Binding-site contacts:
Ligand atom C10 contacts residue ASP318 of chain 1.L at 4.0 Å.
Ligand atom C4 contacts residue CYS8 of chain 1.R at 3.6 Å (hydrophobic).
Ligand atom C7 contacts residue ASP318 of chain 1.L at 3.5 Å.
Ligand atom C5 contacts residue ASP318 of chain 1.L at 4.1 Å.
Ligand atom C17 contacts residue TYR40 of chain 1.L at 4.1 Å (hydrophobic).
Ligand atom C19 contacts residue HIS316 of chain 1.L at 4.2 Å.
Ligand atom C3 contacts residue CYS8 of chain 1.R at 3.5 Å (hydrophobic).
Ligand atom C2 contacts residue VAL9 of chain 1.R at 3.6 Å (hydrophobic).
Ligand atom C1 contacts residue VAL9 of chain 1.R at 3.1 Å (hydrophobic).
Ligand atom C6 contacts residue LEU43 of chain 1.L at 4.0 Å (hydrophobic).
Ligand atom C7 contacts residue LEU43 of chain 1.L at 4.1 Å (hydrophobic).
Ligand atom C6 contacts residue ALA319 of chain 1.L at 4.2 Å (hydrophobic).
Ligand atom C10 contacts residue ALA319 of chain 1.L at 4.0 Å (hydrophobic).
Ligand atom C18 contacts residue ARG39 of chain 1.L at 4.1 Å.
Ligand atom C19 contacts residue PRO317 of chain 1.L at 3.8 Å (hydrophobic).
Ligand atom C8 contacts residue ASP318 of chain 1.L at 4.2 Å.
Ligand atom C9 contacts residue LEU43 of chain 1.L at 3.8 Å (hydrophobic).
Ligand atom C3 contacts residue LEU320 of chain 1.L at 4.1 Å (hydrophobic).
Ligand atom C1 contacts residue CYS8 of chain 1.R at 1.8 Å (hydrophobic).
Ligand atom C8 contacts residue LEU43 of chain 1.L at 4.1 Å (hydrophobic).
Ligand atom C16 contacts residue TYR40 of chain 1.L at 4.0 Å (hydrophobic).
Ligand atom C4 contacts residue PHE53 of chain 1.L at 3.5 Å (hydrophobic).
Ligand atom C6 contacts residue ILE50 of chain 1.L at 3.4 Å (hydrophobic).
Ligand atom C17 contacts residue ARG39 of chain 1.L at 4.1 Å.
Ligand atom C4 contacts residue ILE50 of chain 1.L at 3.4 Å (hydrophobic).
Ligand atom C12 contacts residue TYR40 of chain 1.L at 3.9 Å (hydrophobic).
Ligand atom C9 contacts residue ILE50 of chain 1.L at 3.8 Å (hydrophobic).
Ligand atom C4 contacts residue LEU320 of chain 1.L at 4.0 Å (hydrophobic).
Ligand atom C7 contacts residue ALA319 of chain 1.L at 3.6 Å (hydrophobic).
Ligand atom C2 contacts residue LYS7 of chain 1.R at 3.9 Å.
Ligand atom C1 contacts residue ILE10 of chain 1.R at 3.6 Å (hydrophobic).
Ligand atom C9 contacts residue ALA319 of chain 1.L at 3.9 Å (hydrophobic).
Ligand atom C15 contacts residue ARG31 of chain 1.L at 4.1 Å.
Ligand atom C10 contacts residue TYR40 of chain 1.L at 3.7 Å (hydrophobic).
Ligand atom C20 contacts residue ARG39 of chain 1.L at 3.9 Å.
Ligand atom C8 contacts residue ALA319 of chain 1.L at 3.7 Å (hydrophobic).
Ligand atom C5 contacts residue LEU320 of chain 1.L at 4.2 Å (hydrophobic).
Ligand atom C1 contacts residue LEU320 of chain 1.L at 4.2 Å (hydrophobic).
Ligand atom C2 contacts residue CYS8 of chain 1.R at 2.8 Å (hydrophobic).
Ligand atom C14 contacts residue CYS32 of chain 1.L at 3.9 Å (hydrophobic).

Sequence of chain 1.L:
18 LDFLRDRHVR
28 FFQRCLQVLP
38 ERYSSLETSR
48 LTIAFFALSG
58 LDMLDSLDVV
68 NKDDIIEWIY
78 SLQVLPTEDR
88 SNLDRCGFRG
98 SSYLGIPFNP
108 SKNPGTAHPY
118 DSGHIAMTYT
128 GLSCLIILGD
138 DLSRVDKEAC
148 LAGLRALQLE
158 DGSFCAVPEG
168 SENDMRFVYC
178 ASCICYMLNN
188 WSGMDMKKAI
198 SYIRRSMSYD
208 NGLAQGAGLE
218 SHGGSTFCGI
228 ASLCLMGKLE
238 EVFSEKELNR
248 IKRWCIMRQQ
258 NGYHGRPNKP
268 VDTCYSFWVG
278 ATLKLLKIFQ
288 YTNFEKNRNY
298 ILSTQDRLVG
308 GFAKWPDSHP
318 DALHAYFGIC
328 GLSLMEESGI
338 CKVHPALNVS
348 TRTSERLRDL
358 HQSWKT

This protein binds this small molecule.
Small molecule (SMILES): C/C=C(\C)CC/C=C(\C)CC/C=C(\C)CCC=C(C)C

Sequence of chain 1.R:
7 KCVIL